Binding-site contacts:
Ligand atom C4 contacts residue TRP47 of chain 60.F at 3.3 Å (hydrophobic).
Ligand atom N7 contacts residue TRP47 of chain 60.F at 3.6 Å.
Ligand atom C1' contacts residue LYS143 of chain 60.F at 3.1 Å.
Ligand atom N6 contacts residue TRP47 of chain 60.F at 4.2 Å.
Ligand atom O3' contacts residue GLU140 of chain 60.F at 4.4 Å.
Ligand atom O4' contacts residue TRP47 of chain 60.F at 3.4 Å.
Ligand atom O4' contacts residue LYS143 of chain 60.F at 4.4 Å.
Ligand atom N9 contacts residue GLU140 of chain 60.F at 4.1 Å.
Ligand atom C8 contacts residue LYS143 of chain 60.F at 2.7 Å.
Ligand atom N9 contacts residue LYS143 of chain 60.F at 3.2 Å (salt-bridge).
Ligand atom O4' contacts residue GLU140 of chain 60.F at 3.0 Å (salt-bridge).
Ligand atom O4' contacts residue LYS143 of chain 60.F at 4.2 Å.
Ligand atom N1 contacts residue TRP47 of chain 60.F at 3.7 Å.
Ligand atom C8 contacts residue TRP47 of chain 60.F at 3.6 Å (hydrophobic).
Ligand atom C1' contacts residue TRP47 of chain 60.F at 3.7 Å (hydrophobic).
Ligand atom C1' contacts residue GLU140 of chain 60.F at 2.7 Å.
Ligand atom O2' contacts residue LYS143 of chain 60.F at 3.8 Å.
Ligand atom C2 contacts residue TRP47 of chain 60.F at 3.4 Å (hydrophobic).
Ligand atom C2' contacts residue LYS143 of chain 60.F at 3.7 Å.
Ligand atom C5 contacts residue TRP47 of chain 60.F at 3.8 Å (hydrophobic).
Ligand atom O2' contacts residue GLU140 of chain 60.F at 2.3 Å (salt-bridge).
Ligand atom C6 contacts residue TRP47 of chain 60.F at 3.7 Å (hydrophobic).
Ligand atom N9 contacts residue TRP47 of chain 60.F at 3.3 Å.
Ligand atom C3' contacts residue GLU140 of chain 60.F at 3.8 Å.
Ligand atom C2' contacts residue GLU140 of chain 60.F at 3.0 Å.
Ligand atom C4' contacts residue GLU140 of chain 60.F at 3.4 Å.
Ligand atom N7 contacts residue LYS143 of chain 60.F at 3.8 Å.
Ligand atom C5' contacts residue ARG90 of chain 60.F at 4.3 Å.
Ligand atom N3 contacts residue TRP47 of chain 60.F at 3.4 Å.

Sequence of chain 60.F:
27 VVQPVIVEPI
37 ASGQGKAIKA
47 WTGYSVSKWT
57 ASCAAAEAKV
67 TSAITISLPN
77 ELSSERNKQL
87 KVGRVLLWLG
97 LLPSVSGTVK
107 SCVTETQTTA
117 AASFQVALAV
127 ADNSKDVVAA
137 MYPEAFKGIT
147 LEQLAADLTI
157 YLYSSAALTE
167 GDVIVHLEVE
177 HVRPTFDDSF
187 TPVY

A small-molecule ligand and the protein it binds are described below.
Small molecule (SMILES): Nc1ncnc2c1ncn2[C@@H]1O[C@H]([C@@H]2O[C@@H]3[C@H](O[P](=O)(O)O2)[C@@H](CO[P](=O)(O)O[C@H]2[C@@H](O)[C@H](n4cnc5c(N)ncnc54)O[C@@H]2COP(=O)=O)O[C@H]3n2ccc(=O)[nH]c2=O)[C@@H](O[P](=O)(O)OC[C@H]2O[C@@H](n3ccc(=O)[nH]c3=O)[C@H](O)[C@@H]2O)[C@H]1O